Binding-site contacts:
Ligand atom O contacts residue ILE130 of chain 7.B at 3.5 Å.
Ligand atom CD contacts residue GLN203 of chain 7.B at 2.8 Å.
Ligand atom CB contacts residue ILE104 of chain 7.B at 3.5 Å (hydrophobic).
Ligand atom C contacts residue ILE130 of chain 7.B at 3.7 Å (hydrophobic).
Ligand atom N contacts residue GLN203 of chain 7.B at 2.9 Å (h-bond).
Ligand atom CA contacts residue TYR162 of chain 7.B at 3.5 Å (hydrophobic).
Ligand atom N contacts residue LEU161 of chain 7.B at 3.3 Å (h-bond).
Ligand atom C contacts residue TYR162 of chain 7.B at 3.5 Å (hydrophobic).
Ligand atom O contacts residue LEU161 of chain 7.B at 3.3 Å (h-bond).
Ligand atom CB contacts residue ILE130 of chain 7.B at 3.4 Å (hydrophobic).
Ligand atom CA contacts residue ILE130 of chain 7.B at 3.3 Å (hydrophobic).
Ligand atom O contacts residue VAL127 of chain 7.B at 1.8 Å (h-bond).
Ligand atom CB contacts residue GLY105 of chain 7.B at 3.2 Å.
Ligand atom CA contacts residue LEU161 of chain 7.B at 3.2 Å (hydrophobic).
Ligand atom O contacts residue TYR162 of chain 7.B at 3.4 Å.
Ligand atom CA contacts residue PHE126 of chain 7.B at 3.2 Å (hydrophobic).
Ligand atom CA contacts residue GLN203 of chain 7.B at 3.5 Å.
Ligand atom N contacts residue GLY105 of chain 7.B at 3.1 Å (h-bond).
Ligand atom CD1 contacts residue GLN203 of chain 7.B at 3.4 Å.
Ligand atom CD2 contacts residue LEU161 of chain 7.B at 3.4 Å (hydrophobic).
Ligand atom O contacts residue VAL127 of chain 7.B at 2.2 Å.
Ligand atom CG contacts residue PHE126 of chain 7.B at 3.7 Å (hydrophobic).
Ligand atom O contacts residue LEU103 of chain 7.B at 3.6 Å.
Ligand atom C contacts residue GLN203 of chain 7.B at 2.2 Å.
Ligand atom CE contacts residue ARG165 of chain 7.B at 2.8 Å.
Ligand atom CG contacts residue TYR162 of chain 7.B at 3.1 Å (hydrophobic).
Ligand atom N contacts residue GLN203 of chain 7.B at 3.7 Å.
Ligand atom CD1 contacts residue TYR162 of chain 7.B at 2.8 Å (hydrophobic).
Ligand atom CD2 contacts residue PHE126 of chain 7.B at 3.3 Å (hydrophobic).
Ligand atom C contacts residue VAL127 of chain 7.B at 3.5 Å (hydrophobic).
Ligand atom O contacts residue SER163 of chain 7.B at 3.6 Å (h-bond).
Ligand atom SD contacts residue ARG165 of chain 7.B at 2.3 Å (salt-bridge).
Ligand atom CA contacts residue VAL127 of chain 7.B at 3.6 Å (hydrophobic).
Ligand atom CB contacts residue TYR162 of chain 7.B at 2.6 Å (hydrophobic).
Ligand atom CA contacts residue VAL125 of chain 7.B at 3.1 Å (hydrophobic).
Ligand atom O contacts residue GLN203 of chain 7.B at 1.3 Å (h-bond).
Ligand atom CB contacts residue VAL125 of chain 7.B at 2.6 Å (hydrophobic).
Ligand atom C contacts residue VAL127 of chain 7.B at 3.0 Å (hydrophobic).
Ligand atom N contacts residue VAL125 of chain 7.B at 3.5 Å (h-bond).
Ligand atom O contacts residue PHE126 of chain 7.B at 2.8 Å.

A protein and the small-molecule ligand that binds it are described below.
Small molecule (SMILES): CSCC[C@H](NC(=O)[C@@H]1CCCN1C(=O)[C@H](CC(C)C)NC(=O)[C@H](CC(C)C)NC(=O)[C@H](CCCCN)NC(=O)[C@H](C)NC(=O)[C@H](CCCCN)NC(=O)[C@@H](N)CCCN=C(N)N)C(=O)N[C@@H](CCC(=O)O)C(=O)N[C@@H](CCC(=O)O)C(=O)N[C@@H](C)C(=O)N[C@@H](CC(C)C)C(=O)N[C@@H](CC(C)C)C(=O)N1CCC[C@H]1C=O

Sequence of chain 7.B:
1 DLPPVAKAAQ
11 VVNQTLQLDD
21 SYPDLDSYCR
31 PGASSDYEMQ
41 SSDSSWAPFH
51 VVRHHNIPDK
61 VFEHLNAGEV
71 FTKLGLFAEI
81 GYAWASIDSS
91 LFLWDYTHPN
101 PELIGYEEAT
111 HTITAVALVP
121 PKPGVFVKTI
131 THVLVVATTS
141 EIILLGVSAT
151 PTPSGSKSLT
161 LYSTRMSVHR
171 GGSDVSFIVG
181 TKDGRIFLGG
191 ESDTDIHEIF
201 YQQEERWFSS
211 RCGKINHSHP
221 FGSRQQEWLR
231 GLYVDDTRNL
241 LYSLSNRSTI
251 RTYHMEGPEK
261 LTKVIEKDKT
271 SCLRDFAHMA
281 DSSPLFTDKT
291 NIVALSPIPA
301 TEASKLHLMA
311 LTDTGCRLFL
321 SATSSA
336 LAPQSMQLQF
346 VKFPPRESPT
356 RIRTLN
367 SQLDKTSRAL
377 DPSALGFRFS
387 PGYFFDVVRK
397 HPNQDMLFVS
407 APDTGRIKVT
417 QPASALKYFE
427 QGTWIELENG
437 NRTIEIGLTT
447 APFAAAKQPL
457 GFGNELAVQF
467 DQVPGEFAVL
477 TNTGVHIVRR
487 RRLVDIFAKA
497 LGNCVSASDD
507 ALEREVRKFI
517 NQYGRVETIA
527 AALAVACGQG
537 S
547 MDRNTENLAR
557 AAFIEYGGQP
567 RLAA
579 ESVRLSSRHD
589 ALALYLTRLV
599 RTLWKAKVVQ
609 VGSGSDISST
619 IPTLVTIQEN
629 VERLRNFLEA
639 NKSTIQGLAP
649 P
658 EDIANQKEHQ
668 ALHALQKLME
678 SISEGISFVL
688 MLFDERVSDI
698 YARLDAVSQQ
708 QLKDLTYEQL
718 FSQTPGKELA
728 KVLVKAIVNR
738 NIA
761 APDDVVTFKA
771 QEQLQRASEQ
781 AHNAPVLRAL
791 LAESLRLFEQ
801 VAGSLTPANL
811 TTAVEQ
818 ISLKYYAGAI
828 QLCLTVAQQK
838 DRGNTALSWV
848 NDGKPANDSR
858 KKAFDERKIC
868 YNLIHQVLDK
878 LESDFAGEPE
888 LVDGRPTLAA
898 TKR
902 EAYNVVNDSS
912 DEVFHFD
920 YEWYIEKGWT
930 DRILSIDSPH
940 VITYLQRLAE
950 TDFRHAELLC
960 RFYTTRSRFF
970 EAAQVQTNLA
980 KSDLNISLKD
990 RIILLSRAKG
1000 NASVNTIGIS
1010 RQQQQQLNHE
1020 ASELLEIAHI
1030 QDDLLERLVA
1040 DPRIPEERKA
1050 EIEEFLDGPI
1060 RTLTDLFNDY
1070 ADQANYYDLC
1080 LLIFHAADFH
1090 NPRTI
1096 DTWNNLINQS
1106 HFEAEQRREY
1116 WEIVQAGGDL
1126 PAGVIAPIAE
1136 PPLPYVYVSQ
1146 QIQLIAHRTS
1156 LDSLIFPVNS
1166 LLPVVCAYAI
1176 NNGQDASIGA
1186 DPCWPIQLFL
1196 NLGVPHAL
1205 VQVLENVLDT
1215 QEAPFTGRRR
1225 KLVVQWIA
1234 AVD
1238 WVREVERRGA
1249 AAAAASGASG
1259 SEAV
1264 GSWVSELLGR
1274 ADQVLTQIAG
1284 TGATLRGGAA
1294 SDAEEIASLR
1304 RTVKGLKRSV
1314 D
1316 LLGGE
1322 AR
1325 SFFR